A protein and the small-molecule ligand that binds it are described below.
Small molecule (SMILES): O=C(Nc1ccccc1)Nc1ccccc1

Sequence of chain 1.A:
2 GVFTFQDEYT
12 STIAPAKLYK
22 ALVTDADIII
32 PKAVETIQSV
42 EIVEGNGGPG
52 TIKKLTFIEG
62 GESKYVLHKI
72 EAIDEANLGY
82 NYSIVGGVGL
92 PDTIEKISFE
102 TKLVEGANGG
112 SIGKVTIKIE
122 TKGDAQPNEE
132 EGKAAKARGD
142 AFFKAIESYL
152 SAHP

Binding-site contacts:
Ligand atom C5 contacts residue LEU23 of chain 1.A at 3.5 Å (hydrophobic).
Ligand atom C2 contacts residue VAL24 of chain 1.A at 2.7 Å (hydrophobic).
Ligand atom C2 contacts residue TYR81 of chain 1.A at 3.5 Å (hydrophobic).
Ligand atom C15 contacts residue BSU1 of chain 1.D at 3.7 Å.
Ligand atom N7 contacts residue LEU23 of chain 1.A at 4.2 Å.
Ligand atom C14 contacts residue BSU1 of chain 1.C at 3.2 Å.
Ligand atom C6 contacts residue LEU23 of chain 1.A at 3.0 Å (hydrophobic).
Ligand atom C1 contacts residue VAL24 of chain 1.A at 2.7 Å (hydrophobic).
Ligand atom N9 contacts residue PHE143 of chain 1.A at 4.0 Å.
Ligand atom C4 contacts residue BSU1 of chain 1.D at 2.9 Å.
Ligand atom C3 contacts residue LEU23 of chain 1.A at 3.8 Å (hydrophobic).
Ligand atom C16 contacts residue BSU1 of chain 1.D at 3.5 Å.
Ligand atom C6 contacts residue TYR81 of chain 1.A at 3.1 Å (hydrophobic).
Ligand atom C10 contacts residue TYR83 of chain 1.A at 4.2 Å (hydrophobic).
Ligand atom O11 contacts residue HIS69 of chain 1.A at 4.2 Å.
Ligand atom C1 contacts residue LEU23 of chain 1.A at 3.1 Å (hydrophobic).
Ligand atom C3 contacts residue THR102 of chain 1.A at 4.1 Å.
Ligand atom C2 contacts residue THR102 of chain 1.A at 4.3 Å.
Ligand atom C10 contacts residue PHE143 of chain 1.A at 3.9 Å (hydrophobic).
Ligand atom C10 contacts residue HIS69 of chain 1.A at 3.7 Å.
Ligand atom C6 contacts residue VAL24 of chain 1.A at 3.9 Å (hydrophobic).
Ligand atom O11 contacts residue ILE31 of chain 1.A at 4.2 Å.
Ligand atom C13 contacts residue HIS69 of chain 1.A at 3.4 Å.
Ligand atom C1 contacts residue TYR81 of chain 1.A at 2.9 Å (hydrophobic).
Ligand atom C13 contacts residue LEU56 of chain 1.A at 3.4 Å (hydrophobic).
Ligand atom C13 contacts residue BSU1 of chain 1.C at 3.4 Å.
Ligand atom C3 contacts residue BSU1 of chain 1.D at 3.1 Å.
Ligand atom N9 contacts residue TYR83 of chain 1.A at 3.9 Å.
Ligand atom C5 contacts residue BSU1 of chain 1.D at 4.2 Å.
Ligand atom C4 contacts residue LEU23 of chain 1.A at 3.7 Å (hydrophobic).
Ligand atom C12 contacts residue HIS69 of chain 1.A at 3.0 Å.
Ligand atom C3 contacts residue VAL24 of chain 1.A at 3.9 Å (hydrophobic).
Ligand atom C16 contacts residue PHE143 of chain 1.A at 3.6 Å (hydrophobic).
Ligand atom N9 contacts residue HIS69 of chain 1.A at 4.3 Å.
Ligand atom C15 contacts residue PHE143 of chain 1.A at 4.0 Å (hydrophobic).
Ligand atom O11 contacts residue LEU23 of chain 1.A at 4.0 Å.
Ligand atom C5 contacts residue TYR81 of chain 1.A at 4.0 Å (hydrophobic).
Ligand atom C12 contacts residue LEU56 of chain 1.A at 3.5 Å (hydrophobic).
Ligand atom C2 contacts residue LEU23 of chain 1.A at 3.9 Å (hydrophobic).
Ligand atom C15 contacts residue BSU1 of chain 1.C at 4.3 Å.